Sequence of chain 1.C:
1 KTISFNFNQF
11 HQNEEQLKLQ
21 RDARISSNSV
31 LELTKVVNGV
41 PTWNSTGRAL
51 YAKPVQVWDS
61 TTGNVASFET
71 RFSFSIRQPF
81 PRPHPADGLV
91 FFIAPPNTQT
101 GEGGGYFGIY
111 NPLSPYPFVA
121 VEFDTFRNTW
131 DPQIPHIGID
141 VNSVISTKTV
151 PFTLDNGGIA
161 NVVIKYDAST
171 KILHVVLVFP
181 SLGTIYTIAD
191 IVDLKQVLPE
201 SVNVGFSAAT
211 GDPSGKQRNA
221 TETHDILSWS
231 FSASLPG

The small molecule below binds the protein below.
Small molecule (SMILES): OC[C@H]1O[C@H](OC[C@H]2O[C@@H](O)[C@H](O)[C@@H](O)[C@@H]2O)[C@H](O)[C@@H](O)[C@H]1O

Binding-site contacts:
Ligand atom O2 contacts residue GLY105 of chain 1.C at 4.3 Å.
Ligand atom O4 contacts residue GLY104 of chain 1.C at 3.7 Å.
Ligand atom O1 contacts residue HIS84 of chain 1.C at 3.7 Å.
Ligand atom C6 contacts residue ALA220 of chain 1.C at 4.0 Å (hydrophobic).
Ligand atom O4 contacts residue ALA86 of chain 1.C at 4.3 Å.
Ligand atom C4 contacts residue ASP87 of chain 1.C at 3.2 Å.
Ligand atom C6 contacts residue PHE126 of chain 1.C at 4.0 Å (hydrophobic).
Ligand atom C6 contacts residue GLY215 of chain 1.C at 3.9 Å.
Ligand atom O6 contacts residue HIS84 of chain 1.C at 3.4 Å (h-bond).
Ligand atom O6 contacts residue PHE126 of chain 1.C at 4.2 Å.
Ligand atom O4 contacts residue GLY211 of chain 1.C at 3.9 Å.
Ligand atom O3 contacts residue ASP87 of chain 1.C at 2.7 Å (salt-bridge).
Ligand atom C3 contacts residue ASN128 of chain 1.C at 3.4 Å.
Ligand atom C6 contacts residue ALA86 of chain 1.C at 4.3 Å (hydrophobic).
Ligand atom C6 contacts residue ASP212 of chain 1.C at 4.0 Å.
Ligand atom C3 contacts residue GLY105 of chain 1.C at 3.8 Å.
Ligand atom C1 contacts residue PHE126 of chain 1.C at 3.9 Å (hydrophobic).
Ligand atom O4 contacts residue ASP87 of chain 1.C at 2.3 Å (salt-bridge).
Ligand atom C3 contacts residue PHE126 of chain 1.C at 3.4 Å (hydrophobic).
Ligand atom O4 contacts residue GLY105 of chain 1.C at 4.0 Å.
Ligand atom O3 contacts residue GLY104 of chain 1.C at 3.5 Å.
Ligand atom O4 contacts residue ASP212 of chain 1.C at 3.5 Å (salt-bridge).
Ligand atom O5 contacts residue PHE126 of chain 1.C at 4.2 Å.
Ligand atom O2 contacts residue ASN128 of chain 1.C at 3.4 Å (h-bond).
Ligand atom C4 contacts residue PHE126 of chain 1.C at 3.4 Å (hydrophobic).
Ligand atom O3 contacts residue PHE126 of chain 1.C at 3.9 Å.
Ligand atom O5 contacts residue ASP212 of chain 1.C at 3.8 Å.
Ligand atom C3 contacts residue ASP87 of chain 1.C at 3.5 Å.
Ligand atom O5 contacts residue GLY215 of chain 1.C at 4.2 Å.
Ligand atom C5 contacts residue PHE126 of chain 1.C at 4.0 Å (hydrophobic).
Ligand atom O6 contacts residue GLY215 of chain 1.C at 4.1 Å.
Ligand atom O6 contacts residue ALA220 of chain 1.C at 3.8 Å.
Ligand atom O3 contacts residue GLY105 of chain 1.C at 2.5 Å (h-bond).
Ligand atom C1 contacts residue ASP212 of chain 1.C at 4.0 Å.
Ligand atom O3 contacts residue ASN128 of chain 1.C at 3.0 Å (h-bond).
Ligand atom C2 contacts residue ASN128 of chain 1.C at 4.0 Å.
Ligand atom C2 contacts residue GLY105 of chain 1.C at 4.2 Å.
Ligand atom C6 contacts residue GLY211 of chain 1.C at 4.0 Å.
Ligand atom C2 contacts residue ASP212 of chain 1.C at 4.2 Å.
Ligand atom C5 contacts residue PHE126 of chain 1.C at 3.5 Å (hydrophobic).